A protein and the small-molecule ligand that binds it are described below.
Small molecule (SMILES): CCCCNC(=O)c1cc(S(N)(=O)=O)c(Cl)cc1SCCc1ccccc1

Binding-site contacts:
Ligand atom N1 contacts residue ZN1 of chain 1.E at 2.0 Å.
Ligand atom O5 contacts residue VAL119 of chain 1.A at 3.9 Å.
Ligand atom C12 contacts residue THR199 of chain 1.A at 3.9 Å.
Ligand atom O5 contacts residue HIS117 of chain 1.A at 3.5 Å (h-bond).
Ligand atom C11 contacts residue GLN90 of chain 1.A at 3.9 Å.
Ligand atom C18 contacts residue PRO201 of chain 1.A at 4.0 Å (hydrophobic).
Ligand atom S4 contacts residue ZN1 of chain 1.E at 3.1 Å.
Ligand atom O24 contacts residue GLN90 of chain 1.A at 3.2 Å (h-bond).
Ligand atom N1 contacts residue THR198 of chain 1.A at 2.7 Å (h-bond).
Ligand atom S14 contacts residue GLN90 of chain 1.A at 3.5 Å (h-bond).
Ligand atom S4 contacts residue HIS92 of chain 1.A at 3.9 Å.
Ligand atom C9 contacts residue VAL119 of chain 1.A at 3.9 Å (hydrophobic).
Ligand atom CL1 contacts residue LEU197 of chain 1.A at 3.4 Å.
Ligand atom N1 contacts residue HIS92 of chain 1.A at 3.3 Å (h-bond).
Ligand atom C7 contacts residue ZN1 of chain 1.E at 4.0 Å.
Ligand atom N1 contacts residue HIS117 of chain 1.A at 3.4 Å (h-bond).
Ligand atom CL1 contacts residue VAL119 of chain 1.A at 3.9 Å.
Ligand atom O5 contacts residue HIS92 of chain 1.A at 3.5 Å.
Ligand atom C19 contacts residue PRO201 of chain 1.A at 3.6 Å (hydrophobic).
Ligand atom C29 contacts residue TRP7 of chain 1.A at 3.9 Å (hydrophobic).
Ligand atom C12 contacts residue HIS92 of chain 1.A at 3.5 Å.
Ligand atom O5 contacts residue TRP208 of chain 1.A at 3.6 Å.
Ligand atom N25 contacts residue THR199 of chain 1.A at 3.1 Å (h-bond).
Ligand atom CL1 contacts residue VAL140 of chain 1.A at 3.5 Å.
Ligand atom C27 contacts residue THR199 of chain 1.A at 4.0 Å.
Ligand atom O5 contacts residue ZN1 of chain 1.E at 3.0 Å.
Ligand atom C8 contacts residue LEU197 of chain 1.A at 3.7 Å (hydrophobic).
Ligand atom C7 contacts residue HIS92 of chain 1.A at 3.7 Å.
Ligand atom C10 contacts residue GLN90 of chain 1.A at 3.6 Å.
Ligand atom O6 contacts residue THR198 of chain 1.A at 3.3 Å (h-bond).
Ligand atom O5 contacts residue VAL140 of chain 1.A at 3.9 Å.
Ligand atom S4 contacts residue THR198 of chain 1.A at 3.8 Å.
Ligand atom O24 contacts residue GLN69 of chain 1.A at 3.4 Å (h-bond).
Ligand atom O6 contacts residue LEU197 of chain 1.A at 3.5 Å.
Ligand atom C8 contacts residue VAL119 of chain 1.A at 3.8 Å (hydrophobic).
Ligand atom C9 contacts residue LEU197 of chain 1.A at 3.9 Å (hydrophobic).
Ligand atom C22 contacts residue LEU132 of chain 1.A at 3.7 Å (hydrophobic).
Ligand atom N1 contacts residue HIS94 of chain 1.A at 3.5 Å (h-bond).
Ligand atom N1 contacts residue GLU104 of chain 1.A at 3.8 Å.
Ligand atom O6 contacts residue TRP208 of chain 1.A at 3.2 Å.

Sequence of chain 1.A:
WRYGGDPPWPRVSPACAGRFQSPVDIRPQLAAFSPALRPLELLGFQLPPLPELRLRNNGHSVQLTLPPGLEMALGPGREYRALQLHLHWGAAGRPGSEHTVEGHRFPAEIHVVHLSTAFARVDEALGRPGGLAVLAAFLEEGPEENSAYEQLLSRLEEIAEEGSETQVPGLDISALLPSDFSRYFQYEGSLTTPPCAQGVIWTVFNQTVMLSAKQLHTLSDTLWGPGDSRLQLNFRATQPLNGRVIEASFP